This protein binds this small molecule.
Small molecule (SMILES): O=C(O)Cc1c[nH]c2ccc(O)cc12

Sequence of chain 1.A:
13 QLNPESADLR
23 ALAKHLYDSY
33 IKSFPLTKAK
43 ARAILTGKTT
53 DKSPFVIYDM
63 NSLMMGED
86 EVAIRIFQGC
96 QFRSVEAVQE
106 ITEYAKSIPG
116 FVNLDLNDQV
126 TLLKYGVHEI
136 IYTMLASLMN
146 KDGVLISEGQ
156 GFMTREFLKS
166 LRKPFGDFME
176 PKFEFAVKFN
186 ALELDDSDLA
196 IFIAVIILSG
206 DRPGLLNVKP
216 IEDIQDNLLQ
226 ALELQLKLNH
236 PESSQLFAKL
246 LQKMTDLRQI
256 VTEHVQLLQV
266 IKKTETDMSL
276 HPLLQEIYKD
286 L

Binding-site contacts:
Ligand atom CAM contacts residue MET174 of chain 1.A at 4.0 Å (hydrophobic).
Ligand atom CAL contacts residue GLN96 of chain 1.A at 4.2 Å.
Ligand atom OAB contacts residue HIS133 of chain 1.A at 3.4 Å (h-bond).
Ligand atom CAD contacts residue LEU140 of chain 1.A at 3.6 Å (hydrophobic).
Ligand atom CAJ contacts residue GLN96 of chain 1.A at 3.8 Å.
Ligand atom CAJ contacts residue SER99 of chain 1.A at 3.1 Å.
Ligand atom CAE contacts residue LEU140 of chain 1.A at 3.8 Å (hydrophobic).
Ligand atom OAB contacts residue SER99 of chain 1.A at 3.6 Å (h-bond).
Ligand atom CAH contacts residue HIS259 of chain 1.A at 3.8 Å.
Ligand atom CAJ contacts residue HIS133 of chain 1.A at 3.8 Å.
Ligand atom OAC contacts residue ILE136 of chain 1.A at 3.8 Å.
Ligand atom CAM contacts residue CYS95 of chain 1.A at 3.7 Å (hydrophobic).
Ligand atom CAE contacts residue CYS95 of chain 1.A at 4.2 Å (hydrophobic).
Ligand atom CAH contacts residue SER99 of chain 1.A at 3.6 Å.
Ligand atom OAA contacts residue HIS259 of chain 1.A at 4.0 Å.
Ligand atom CAF contacts residue HIS259 of chain 1.A at 3.5 Å.
Ligand atom OAB contacts residue TYR283 of chain 1.A at 3.6 Å.
Ligand atom CAJ contacts residue TYR283 of chain 1.A at 3.2 Å (hydrophobic).
Ligand atom CAF contacts residue PHE173 of chain 1.A at 3.9 Å (hydrophobic).
Ligand atom CAJ contacts residue HIS259 of chain 1.A at 3.5 Å.
Ligand atom OAA contacts residue GLN96 of chain 1.A at 3.8 Å.
Ligand atom CAE contacts residue MET174 of chain 1.A at 3.5 Å (hydrophobic).
Ligand atom OAA contacts residue HIS133 of chain 1.A at 3.3 Å (h-bond).
Ligand atom CAF contacts residue CYS95 of chain 1.A at 3.9 Å (hydrophobic).
Ligand atom NAI contacts residue PHE173 of chain 1.A at 3.5 Å.
Ligand atom CAG contacts residue CYS95 of chain 1.A at 3.6 Å (hydrophobic).
Ligand atom OAB contacts residue HIS259 of chain 1.A at 3.3 Å (h-bond).
Ligand atom OAA contacts residue TYR283 of chain 1.A at 2.5 Å (h-bond).
Ligand atom CAG contacts residue SER99 of chain 1.A at 3.6 Å.
Ligand atom OAA contacts residue LEU279 of chain 1.A at 4.0 Å.
Ligand atom CAL contacts residue HIS259 of chain 1.A at 3.8 Å.
Ligand atom OAB contacts residue TYR137 of chain 1.A at 2.8 Å (h-bond).
Ligand atom NAI contacts residue CYS95 of chain 1.A at 3.9 Å.
Ligand atom CAN contacts residue CYS95 of chain 1.A at 3.6 Å (hydrophobic).
Ligand atom CAJ contacts residue TYR137 of chain 1.A at 4.0 Å (hydrophobic).
Ligand atom NAI contacts residue MET174 of chain 1.A at 3.8 Å.
Ligand atom OAA contacts residue SER99 of chain 1.A at 2.8 Å (h-bond).
Ligand atom NAI contacts residue LYS177 of chain 1.A at 3.9 Å.
Ligand atom CAL contacts residue CYS95 of chain 1.A at 3.8 Å (hydrophobic).
Ligand atom CAH contacts residue GLN96 of chain 1.A at 3.1 Å.